Sequence of chain 1.C:
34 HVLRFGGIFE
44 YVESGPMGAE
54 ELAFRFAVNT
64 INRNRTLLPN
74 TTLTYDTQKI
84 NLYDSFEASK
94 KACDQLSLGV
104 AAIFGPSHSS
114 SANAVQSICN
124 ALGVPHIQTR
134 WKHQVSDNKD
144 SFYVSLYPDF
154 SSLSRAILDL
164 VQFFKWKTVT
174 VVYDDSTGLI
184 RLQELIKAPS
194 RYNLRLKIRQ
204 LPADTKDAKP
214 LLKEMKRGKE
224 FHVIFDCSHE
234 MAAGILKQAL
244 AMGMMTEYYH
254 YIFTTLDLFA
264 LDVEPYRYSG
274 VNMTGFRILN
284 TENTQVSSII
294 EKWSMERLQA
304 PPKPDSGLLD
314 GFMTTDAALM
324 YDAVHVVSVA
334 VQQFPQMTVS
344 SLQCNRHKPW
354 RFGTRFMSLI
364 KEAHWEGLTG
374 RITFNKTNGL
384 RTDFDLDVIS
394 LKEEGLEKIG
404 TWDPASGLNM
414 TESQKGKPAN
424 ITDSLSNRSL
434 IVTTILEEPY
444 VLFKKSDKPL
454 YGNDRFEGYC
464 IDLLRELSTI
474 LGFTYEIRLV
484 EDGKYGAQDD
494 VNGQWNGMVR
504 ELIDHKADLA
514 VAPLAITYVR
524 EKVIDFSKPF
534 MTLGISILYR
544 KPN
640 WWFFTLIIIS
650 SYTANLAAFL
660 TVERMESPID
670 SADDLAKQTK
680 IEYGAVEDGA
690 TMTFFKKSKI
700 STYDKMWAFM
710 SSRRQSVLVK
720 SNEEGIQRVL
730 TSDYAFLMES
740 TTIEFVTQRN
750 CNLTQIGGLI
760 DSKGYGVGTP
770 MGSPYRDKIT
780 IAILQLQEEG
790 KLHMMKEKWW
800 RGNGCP

This small molecule binds to this protein.
Small molecule (SMILES): N[C@@H](CCC(=O)O)C(=O)O

Binding-site contacts:
Ligand atom OE1 contacts residue GLU738 of chain 1.C at 3.9 Å.
Ligand atom OXT contacts residue ALA689 of chain 1.C at 2.6 Å (h-bond).
Ligand atom CG contacts residue GLU738 of chain 1.C at 3.7 Å.
Ligand atom OE2 contacts residue MET737 of chain 1.C at 3.3 Å.
Ligand atom OE1 contacts residue THR690 of chain 1.C at 2.9 Å (h-bond).
Ligand atom O contacts residue PRO516 of chain 1.C at 2.9 Å (h-bond).
Ligand atom O contacts residue TYR488 of chain 1.C at 4.3 Å.
Ligand atom O contacts residue ARG523 of chain 1.C at 3.4 Å (salt-bridge).
Ligand atom CG contacts residue VAL685 of chain 1.C at 4.4 Å (hydrophobic).
Ligand atom N contacts residue ALA518 of chain 1.C at 4.3 Å.
Ligand atom CB contacts residue TYR488 of chain 1.C at 3.5 Å (hydrophobic).
Ligand atom OE2 contacts residue THR690 of chain 1.C at 3.0 Å (h-bond).
Ligand atom N contacts residue GLU738 of chain 1.C at 3.3 Å.
Ligand atom N contacts residue PRO516 of chain 1.C at 2.9 Å (h-bond).
Ligand atom OE2 contacts residue GLU738 of chain 1.C at 3.1 Å (salt-bridge).
Ligand atom CG contacts residue ASN721 of chain 1.C at 3.9 Å.
Ligand atom CA contacts residue PRO516 of chain 1.C at 3.9 Å (hydrophobic).
Ligand atom C contacts residue PRO516 of chain 1.C at 3.7 Å (hydrophobic).
Ligand atom CD contacts residue THR690 of chain 1.C at 3.2 Å.
Ligand atom CA contacts residue GLU738 of chain 1.C at 3.6 Å.
Ligand atom C contacts residue ALA689 of chain 1.C at 3.5 Å (hydrophobic).
Ligand atom N contacts residue TYR764 of chain 1.C at 3.4 Å (h-bond).
Ligand atom OE1 contacts residue ALA689 of chain 1.C at 4.3 Å.
Ligand atom CB contacts residue GLU738 of chain 1.C at 4.3 Å.
Ligand atom CA contacts residue ALA689 of chain 1.C at 4.2 Å (hydrophobic).
Ligand atom CD contacts residue VAL685 of chain 1.C at 4.3 Å (hydrophobic).
Ligand atom OE1 contacts residue VAL685 of chain 1.C at 4.1 Å.
Ligand atom O contacts residue ALA518 of chain 1.C at 3.1 Å (h-bond).
Ligand atom C contacts residue ARG523 of chain 1.C at 4.1 Å.
Ligand atom OE2 contacts residue LEU736 of chain 1.C at 3.4 Å (h-bond).
Ligand atom O contacts residue LEU517 of chain 1.C at 3.6 Å.
Ligand atom OXT contacts residue TYR488 of chain 1.C at 3.5 Å.
Ligand atom CD contacts residue LEU736 of chain 1.C at 4.3 Å (hydrophobic).
Ligand atom CA contacts residue TYR488 of chain 1.C at 4.3 Å (hydrophobic).
Ligand atom OXT contacts residue GLY688 of chain 1.C at 3.4 Å.
Ligand atom CD contacts residue GLU738 of chain 1.C at 3.5 Å.
Ligand atom C contacts residue TYR488 of chain 1.C at 3.8 Å (hydrophobic).
Ligand atom C contacts residue ALA518 of chain 1.C at 4.2 Å (hydrophobic).
Ligand atom OXT contacts residue ARG523 of chain 1.C at 3.4 Å (salt-bridge).
Ligand atom O contacts residue ALA689 of chain 1.C at 3.9 Å.